Binding-site contacts:
Ligand atom C8 contacts residue ASN57 of chain 3.D at 4.1 Å.
Ligand atom C1 contacts residue TYR111 of chain 3.A at 3.5 Å (hydrophobic).
Ligand atom C5 contacts residue ASP57 of chain 3.A at 3.6 Å.
Ligand atom C7 contacts residue SER114 of chain 3.A at 3.5 Å.
Ligand atom C5 contacts residue TYR111 of chain 3.A at 4.0 Å (hydrophobic).
Ligand atom C2 contacts residue ASN57 of chain 3.D at 2.6 Å.
Ligand atom O4 contacts residue ASP106 of chain 3.A at 3.4 Å (salt-bridge).
Ligand atom C8 contacts residue SER55 of chain 3.D at 4.2 Å.
Ligand atom C1 contacts residue SER114 of chain 3.A at 3.9 Å.
Ligand atom O5 contacts residue ASP57 of chain 3.A at 3.6 Å.
Ligand atom C6 contacts residue ASP57 of chain 3.A at 3.4 Å.
Ligand atom O5 contacts residue ARG59 of chain 3.A at 3.5 Å.
Ligand atom C5 contacts residue ASN57 of chain 3.D at 3.7 Å.
Ligand atom O7 contacts residue ASN57 of chain 3.D at 3.0 Å (h-bond).
Ligand atom O7 contacts residue TRP53 of chain 3.A at 3.8 Å.
Ligand atom C1 contacts residue ASP57 of chain 3.A at 4.1 Å.
Ligand atom O6 contacts residue ASP106 of chain 3.A at 2.3 Å (salt-bridge).
Ligand atom O5 contacts residue TYR111 of chain 3.A at 3.1 Å.
Ligand atom C1 contacts residue ARG59 of chain 3.A at 3.7 Å.
Ligand atom C7 contacts residue ASN57 of chain 3.D at 3.2 Å.
Ligand atom C6 contacts residue ARG59 of chain 3.A at 3.2 Å.
Ligand atom C8 contacts residue PHE56 of chain 3.D at 3.8 Å (hydrophobic).
Ligand atom O6 contacts residue ARG59 of chain 3.A at 4.0 Å.
Ligand atom N2 contacts residue HIS20 of chain 3.D at 3.7 Å.
Ligand atom O3 contacts residue HIS20 of chain 3.D at 3.0 Å (h-bond).
Ligand atom C8 contacts residue TRP53 of chain 3.A at 3.8 Å (hydrophobic).
Ligand atom C7 contacts residue THR103 of chain 3.A at 4.1 Å.
Ligand atom C6 contacts residue ASP106 of chain 3.A at 3.5 Å.
Ligand atom O3 contacts residue ASN87 of chain 3.D at 4.1 Å.
Ligand atom O7 contacts residue ASP57 of chain 3.A at 3.3 Å (salt-bridge).
Ligand atom C3 contacts residue ASN57 of chain 3.D at 3.8 Å.
Ligand atom C5 contacts residue ASP106 of chain 3.A at 4.2 Å.
Ligand atom O3 contacts residue ASP57 of chain 3.A at 2.9 Å (salt-bridge).
Ligand atom N2 contacts residue ASN57 of chain 3.D at 3.0 Å (h-bond).
Ligand atom O5 contacts residue ASN57 of chain 3.D at 2.4 Å (h-bond).
Ligand atom C7 contacts residue TRP53 of chain 3.A at 4.1 Å (hydrophobic).
Ligand atom C6 contacts residue TYR111 of chain 3.A at 4.1 Å (hydrophobic).
Ligand atom C8 contacts residue THR103 of chain 3.A at 2.8 Å.
Ligand atom C1 contacts residue ASN57 of chain 3.D at 1.5 Å.
Ligand atom O7 contacts residue SER114 of chain 3.A at 2.2 Å (h-bond).

Sequence of chain 3.D:
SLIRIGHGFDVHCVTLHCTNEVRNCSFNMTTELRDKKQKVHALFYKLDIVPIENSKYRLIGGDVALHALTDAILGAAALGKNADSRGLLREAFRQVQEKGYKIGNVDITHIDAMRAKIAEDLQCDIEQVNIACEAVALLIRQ

Sequence of chain 3.A:
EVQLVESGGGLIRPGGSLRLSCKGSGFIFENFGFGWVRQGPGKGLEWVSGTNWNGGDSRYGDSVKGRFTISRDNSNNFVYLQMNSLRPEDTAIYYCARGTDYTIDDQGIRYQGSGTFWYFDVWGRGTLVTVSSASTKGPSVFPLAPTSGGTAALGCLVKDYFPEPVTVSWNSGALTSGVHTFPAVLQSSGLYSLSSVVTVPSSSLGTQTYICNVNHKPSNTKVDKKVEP

The protein below binds the small molecule below.
Small molecule (SMILES): CC(=O)N[C@H]1[C@H](O[C@H]2[C@H](O)[C@@H](NC(C)=O)CO[C@@H]2CO)O[C@H](CO)[C@@H](O[C@@H]2O[C@H](CO[C@H]3O[C@H](CO[C@H]4O[C@H](CO)[C@@H](O)[C@H](O)[C@@H]4O)[C@@H](O)[C@H](O[C@H]4O[C@H](CO)[C@@H](O)[C@H](O)[C@@H]4O)[C@@H]3O)[C@@H](O)[C@H](O[C@H]3O[C@H](CO)[C@@H](O)[C@H](O)[C@@H]3O)[C@@H]2O)[C@@H]1O

Sequence of chain 3.B:
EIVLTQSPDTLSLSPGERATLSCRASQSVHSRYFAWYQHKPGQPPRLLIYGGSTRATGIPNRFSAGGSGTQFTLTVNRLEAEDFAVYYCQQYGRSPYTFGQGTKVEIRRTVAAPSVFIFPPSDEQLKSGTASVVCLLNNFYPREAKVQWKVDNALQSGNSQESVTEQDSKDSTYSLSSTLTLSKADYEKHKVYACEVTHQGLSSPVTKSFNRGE